Sequence of chain 1.A:
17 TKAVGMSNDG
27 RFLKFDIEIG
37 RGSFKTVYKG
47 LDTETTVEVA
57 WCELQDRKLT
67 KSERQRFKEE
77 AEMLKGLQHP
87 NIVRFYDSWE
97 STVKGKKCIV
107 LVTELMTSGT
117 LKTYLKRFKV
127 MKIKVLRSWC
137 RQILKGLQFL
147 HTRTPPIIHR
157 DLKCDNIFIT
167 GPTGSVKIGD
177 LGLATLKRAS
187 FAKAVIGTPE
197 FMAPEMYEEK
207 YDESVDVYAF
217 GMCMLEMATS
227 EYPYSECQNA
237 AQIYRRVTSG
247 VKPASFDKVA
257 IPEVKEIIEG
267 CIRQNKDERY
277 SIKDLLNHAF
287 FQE

This small molecule binds to this protein.
Small molecule (SMILES): CC(C)(C)NC(=O)c1cncn1C1CCN(c2ccc(-c3nnc(C(F)(F)F)o3)cn2)CC1

Binding-site contacts:
Ligand atom C41 contacts residue PHE164 of chain 1.A at 3.5 Å (hydrophobic).
Ligand atom C26 contacts residue PHE164 of chain 1.A at 3.5 Å (hydrophobic).
Ligand atom N19 contacts residue ASP176 of chain 1.A at 3.3 Å (salt-bridge).
Ligand atom C14 contacts residue THR109 of chain 1.A at 3.6 Å.
Ligand atom C35 contacts residue GLU110 of chain 1.A at 3.5 Å.
Ligand atom F4 contacts residue PHE91 of chain 1.A at 3.1 Å.
Ligand atom C2 contacts residue LEU177 of chain 1.A at 3.7 Å (hydrophobic).
Ligand atom F1 contacts residue PHE73 of chain 1.A at 3.6 Å.
Ligand atom C54 contacts residue GLY36 of chain 1.A at 3.5 Å.
Ligand atom O9 contacts residue LEU177 of chain 1.A at 3.0 Å (h-bond).
Ligand atom C28 contacts residue PHE164 of chain 1.A at 3.7 Å (hydrophobic).
Ligand atom C5 contacts residue LEU177 of chain 1.A at 3.0 Å (hydrophobic).
Ligand atom F3 contacts residue ALA77 of chain 1.A at 3.1 Å.
Ligand atom C8 contacts residue LEU177 of chain 1.A at 3.0 Å (hydrophobic).
Ligand atom N7 contacts residue LEU177 of chain 1.A at 3.2 Å (h-bond).
Ligand atom N6 contacts residue PHE91 of chain 1.A at 3.4 Å.
Ligand atom F1 contacts residue GLY178 of chain 1.A at 3.5 Å.
Ligand atom O42 contacts residue VAL43 of chain 1.A at 3.5 Å.
Ligand atom C11 contacts residue ASP176 of chain 1.A at 3.2 Å.
Ligand atom N13 contacts residue ASP176 of chain 1.A at 3.0 Å (salt-bridge).
Ligand atom N6 contacts residue LEU177 of chain 1.A at 3.1 Å (h-bond).
Ligand atom F3 contacts residue LEU80 of chain 1.A at 3.2 Å.
Ligand atom C35 contacts residue ALA56 of chain 1.A at 3.6 Å (hydrophobic).
Ligand atom N7 contacts residue PHE91 of chain 1.A at 3.4 Å.
Ligand atom C23 contacts residue CYS58 of chain 1.A at 3.3 Å (hydrophobic).
Ligand atom C31 contacts residue ASP176 of chain 1.A at 3.6 Å.
Ligand atom C35 contacts residue MET112 of chain 1.A at 3.7 Å (hydrophobic).
Ligand atom F3 contacts residue PHE91 of chain 1.A at 3.6 Å.
Ligand atom N6 contacts residue LEU80 of chain 1.A at 3.4 Å.
Ligand atom C14 contacts residue ASP176 of chain 1.A at 3.5 Å.
Ligand atom C31 contacts residue PHE164 of chain 1.A at 3.5 Å (hydrophobic).
Ligand atom C38 contacts residue MET112 of chain 1.A at 3.7 Å (hydrophobic).
Ligand atom N37 contacts residue MET112 of chain 1.A at 3.0 Å (h-bond).
Ligand atom F4 contacts residue LEU107 of chain 1.A at 3.6 Å.
Ligand atom C20 contacts residue CYS58 of chain 1.A at 3.7 Å (hydrophobic).
Ligand atom C40 contacts residue PHE164 of chain 1.A at 3.6 Å (hydrophobic).
Ligand atom F1 contacts residue LEU177 of chain 1.A at 3.2 Å.
Ligand atom C15 contacts residue THR109 of chain 1.A at 3.6 Å.
Ligand atom N37 contacts residue ALA56 of chain 1.A at 3.6 Å.
Ligand atom C20 contacts residue ASP176 of chain 1.A at 3.6 Å.